Binding-site contacts:
Ligand atom O20 contacts residue PHE186 of chain 14.A at 3.8 Å.
Ligand atom C06 contacts residue TYR128 of chain 14.A at 3.4 Å (hydrophobic).
Ligand atom O16 contacts residue VAL188 of chain 14.A at 3.8 Å.
Ligand atom C06 contacts residue ILE104 of chain 14.A at 3.5 Å (hydrophobic).
Ligand atom C05 contacts residue TYR128 of chain 14.A at 3.8 Å (hydrophobic).
Ligand atom C15 contacts residue TYR197 of chain 14.A at 3.8 Å (hydrophobic).
Ligand atom C08 contacts residue TYR197 of chain 14.A at 3.9 Å (hydrophobic).
Ligand atom O24 contacts residue VAL191 of chain 14.A at 3.1 Å.
Ligand atom O23 contacts residue LEU221 of chain 15.C at 3.9 Å.
Ligand atom O02 contacts residue TYR128 of chain 14.A at 3.8 Å.
Ligand atom O16 contacts residue TYR128 of chain 14.A at 2.9 Å (h-bond).
Ligand atom O02 contacts residue MET224 of chain 14.A at 3.5 Å.
Ligand atom C01 contacts residue PHE186 of chain 14.A at 2.8 Å (hydrophobic).
Ligand atom C17 contacts residue TYR152 of chain 14.A at 3.8 Å (hydrophobic).
Ligand atom O23 contacts residue VAL191 of chain 14.A at 3.9 Å.
Ligand atom C10 contacts residue MET221 of chain 14.A at 3.9 Å (hydrophobic).
Ligand atom C21 contacts residue TYR152 of chain 14.A at 3.6 Å (hydrophobic).
Ligand atom N13 contacts residue GOL1 of chain 14.E at 3.7 Å.
Ligand atom C01 contacts residue MET224 of chain 14.A at 3.7 Å (hydrophobic).
Ligand atom C09 contacts residue MET221 of chain 14.A at 3.9 Å (hydrophobic).
Ligand atom N22 contacts residue TYR152 of chain 14.A at 3.3 Å (h-bond).
Ligand atom C15 contacts residue SER126 of chain 14.A at 3.5 Å.
Ligand atom C11 contacts residue TYR197 of chain 14.A at 3.5 Å (hydrophobic).
Ligand atom C08 contacts residue TYR128 of chain 14.A at 3.3 Å (hydrophobic).
Ligand atom C14 contacts residue LEU106 of chain 14.A at 3.5 Å (hydrophobic).
Ligand atom O20 contacts residue TYR152 of chain 14.A at 3.7 Å.
Ligand atom O23 contacts residue TYR152 of chain 14.A at 3.0 Å (h-bond).
Ligand atom C07 contacts residue TYR128 of chain 14.A at 2.9 Å (hydrophobic).
Ligand atom N13 contacts residue TYR197 of chain 14.A at 3.4 Å.
Ligand atom C14 contacts residue TYR197 of chain 14.A at 3.7 Å (hydrophobic).
Ligand atom O24 contacts residue TYR152 of chain 14.A at 3.5 Å (h-bond).
Ligand atom C10 contacts residue TYR197 of chain 14.A at 3.7 Å (hydrophobic).
Ligand atom C03 contacts residue TYR128 of chain 14.A at 3.7 Å (hydrophobic).
Ligand atom C15 contacts residue TYR128 of chain 14.A at 3.1 Å (hydrophobic).
Ligand atom C12 contacts residue TYR197 of chain 14.A at 3.5 Å (hydrophobic).
Ligand atom C18 contacts residue TYR152 of chain 14.A at 3.7 Å (hydrophobic).
Ligand atom C01 contacts residue TYR128 of chain 14.A at 2.9 Å (hydrophobic).
Ligand atom C19 contacts residue TYR152 of chain 14.A at 3.9 Å (hydrophobic).
Ligand atom N22 contacts residue VAL191 of chain 14.A at 3.9 Å.
Ligand atom C04 contacts residue TYR128 of chain 14.A at 3.4 Å (hydrophobic).

Sequence of chain 14.C:
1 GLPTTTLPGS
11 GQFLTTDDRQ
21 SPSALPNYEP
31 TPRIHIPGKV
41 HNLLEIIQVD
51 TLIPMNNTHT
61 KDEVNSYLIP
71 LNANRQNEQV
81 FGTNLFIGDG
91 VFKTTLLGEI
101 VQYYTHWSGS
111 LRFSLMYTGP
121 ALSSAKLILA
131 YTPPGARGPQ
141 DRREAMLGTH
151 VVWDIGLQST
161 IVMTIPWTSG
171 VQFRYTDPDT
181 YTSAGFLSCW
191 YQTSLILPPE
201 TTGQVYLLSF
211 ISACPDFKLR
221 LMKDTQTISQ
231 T

Sequence of chain 15.C:
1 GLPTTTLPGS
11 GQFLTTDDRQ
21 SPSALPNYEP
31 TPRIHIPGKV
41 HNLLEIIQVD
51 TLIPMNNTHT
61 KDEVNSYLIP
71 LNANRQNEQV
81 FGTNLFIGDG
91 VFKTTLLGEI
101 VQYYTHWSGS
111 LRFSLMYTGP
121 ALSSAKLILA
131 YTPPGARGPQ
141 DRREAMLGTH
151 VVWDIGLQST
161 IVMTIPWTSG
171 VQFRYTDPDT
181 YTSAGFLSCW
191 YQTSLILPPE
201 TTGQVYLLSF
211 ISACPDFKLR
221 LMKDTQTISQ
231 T

A protein and the small-molecule ligand that binds it are described below.
Small molecule (SMILES): COc1cc(CC(=O)c2ccc(C#N)cc2)c([N+](=O)[O-])cc1OC

Sequence of chain 14.A:
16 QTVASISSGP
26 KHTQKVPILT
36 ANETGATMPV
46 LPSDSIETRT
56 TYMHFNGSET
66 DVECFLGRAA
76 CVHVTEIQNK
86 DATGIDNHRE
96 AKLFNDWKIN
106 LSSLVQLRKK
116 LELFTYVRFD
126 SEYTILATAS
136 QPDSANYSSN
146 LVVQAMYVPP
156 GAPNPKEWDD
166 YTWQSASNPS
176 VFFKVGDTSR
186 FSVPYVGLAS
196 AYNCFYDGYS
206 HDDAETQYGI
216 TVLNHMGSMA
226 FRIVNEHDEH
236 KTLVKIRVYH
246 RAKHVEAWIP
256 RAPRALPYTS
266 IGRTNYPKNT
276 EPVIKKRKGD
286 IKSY